Binding-site contacts:
Ligand atom C4 contacts residue ASN188 of chain 46.E at 4.2 Å.
Ligand atom O5 contacts residue ASN188 of chain 46.E at 2.3 Å (h-bond).
Ligand atom C5 contacts residue ASN188 of chain 46.E at 3.6 Å.
Ligand atom C3 contacts residue ASN188 of chain 46.E at 3.9 Å.
Ligand atom O6 contacts residue ASN188 of chain 46.E at 4.5 Å.
Ligand atom C2 contacts residue ASN188 of chain 46.E at 2.6 Å.
Ligand atom C1 contacts residue ASN188 of chain 46.E at 1.4 Å.
Ligand atom C7 contacts residue ASN188 of chain 46.E at 3.9 Å.
Ligand atom O7 contacts residue ASN188 of chain 46.E at 4.2 Å.
Ligand atom N2 contacts residue ASN188 of chain 46.E at 3.1 Å (h-bond).

Sequence of chain 46.E:
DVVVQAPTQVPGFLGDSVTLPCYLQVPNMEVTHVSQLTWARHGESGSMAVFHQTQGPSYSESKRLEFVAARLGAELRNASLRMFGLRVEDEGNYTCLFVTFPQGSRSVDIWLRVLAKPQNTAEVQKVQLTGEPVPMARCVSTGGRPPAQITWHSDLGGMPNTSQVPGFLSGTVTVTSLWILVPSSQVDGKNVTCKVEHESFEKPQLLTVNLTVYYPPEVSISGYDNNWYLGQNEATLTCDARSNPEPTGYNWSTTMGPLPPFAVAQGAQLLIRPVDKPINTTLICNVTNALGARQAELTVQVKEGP

This small molecule binds to this protein.
Small molecule (SMILES): CC(=O)N[C@H]1[C@H](O[C@H]2[C@H](O)[C@@H](NC(C)=O)CO[C@@H]2CO)O[C@H](CO)[C@@H](O)[C@@H]1O